Binding-site contacts:
Ligand atom OXT contacts residue ARG289 of chain 1.B at 2.8 Å (salt-bridge).
Ligand atom OXT contacts residue HIS184 of chain 1.B at 3.2 Å (h-bond).
Ligand atom O contacts residue SF41 of chain 1.E at 4.1 Å.
Ligand atom C contacts residue GLY162 of chain 1.B at 3.4 Å.
Ligand atom N contacts residue LEU161 of chain 1.B at 3.2 Å.
Ligand atom CA contacts residue LEU161 of chain 1.B at 4.4 Å (hydrophobic).
Ligand atom CB contacts residue SF41 of chain 1.E at 3.0 Å.
Ligand atom N contacts residue SF41 of chain 1.E at 2.7 Å.
Ligand atom N contacts residue GLY162 of chain 1.B at 4.2 Å.
Ligand atom O contacts residue GLY162 of chain 1.B at 2.3 Å (h-bond).
Ligand atom C contacts residue ARG289 of chain 1.B at 3.9 Å.
Ligand atom OXT contacts residue GLY162 of chain 1.B at 3.9 Å.
Ligand atom O contacts residue LEU161 of chain 1.B at 3.1 Å.
Ligand atom CG contacts residue PHE62 of chain 1.B at 3.4 Å (hydrophobic).
Ligand atom CA contacts residue SF41 of chain 1.E at 3.3 Å.
Ligand atom CG contacts residue MTA1 of chain 1.G at 3.6 Å.
Ligand atom C contacts residue HIS184 of chain 1.B at 3.3 Å.
Ligand atom C contacts residue LEU161 of chain 1.B at 4.3 Å (hydrophobic).
Ligand atom O contacts residue HIS184 of chain 1.B at 2.7 Å (h-bond).
Ligand atom OXT contacts residue SF41 of chain 1.E at 4.4 Å.
Ligand atom CA contacts residue GLY162 of chain 1.B at 4.4 Å.
Ligand atom CG contacts residue SF41 of chain 1.E at 3.4 Å.
Ligand atom C contacts residue SF41 of chain 1.E at 3.8 Å.
Ligand atom CB contacts residue MTA1 of chain 1.G at 3.3 Å.
Ligand atom O contacts residue ARG289 of chain 1.B at 4.3 Å.

A protein and the small-molecule ligand that binds it are described below.
Small molecule (SMILES): CC[C@H](N)C(=O)O

Sequence of chain 1.B:
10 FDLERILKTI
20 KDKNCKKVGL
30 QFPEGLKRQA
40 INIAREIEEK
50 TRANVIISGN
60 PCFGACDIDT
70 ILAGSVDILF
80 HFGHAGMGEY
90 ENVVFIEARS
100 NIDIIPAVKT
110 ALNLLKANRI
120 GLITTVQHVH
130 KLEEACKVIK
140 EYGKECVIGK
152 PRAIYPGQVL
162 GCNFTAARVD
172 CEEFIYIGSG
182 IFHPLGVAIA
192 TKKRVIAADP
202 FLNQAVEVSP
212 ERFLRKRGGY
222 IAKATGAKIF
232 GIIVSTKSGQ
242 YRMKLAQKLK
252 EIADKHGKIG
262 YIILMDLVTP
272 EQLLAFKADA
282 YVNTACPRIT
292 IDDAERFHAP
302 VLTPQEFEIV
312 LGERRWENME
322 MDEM